Sequence of chain 2.A:
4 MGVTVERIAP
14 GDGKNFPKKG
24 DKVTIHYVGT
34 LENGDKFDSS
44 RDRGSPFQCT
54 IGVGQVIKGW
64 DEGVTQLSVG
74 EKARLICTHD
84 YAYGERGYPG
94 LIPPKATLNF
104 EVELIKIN

Sequence of chain 2.D:
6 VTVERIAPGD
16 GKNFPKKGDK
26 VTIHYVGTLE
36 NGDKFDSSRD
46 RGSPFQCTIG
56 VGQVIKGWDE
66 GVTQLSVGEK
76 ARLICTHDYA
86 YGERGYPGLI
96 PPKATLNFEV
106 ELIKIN

Binding-site contacts:
Ligand atom O4 contacts residue TYR30 of chain 1.C at 3.2 Å.
Ligand atom C43 contacts residue TYR91 of chain 1.C at 3.5 Å (hydrophobic).
Ligand atom C8 contacts residue TYR86 of chain 1.C at 3.4 Å (hydrophobic).
Ligand atom C3 contacts residue TRP63 of chain 1.C at 3.6 Å (hydrophobic).
Ligand atom C15 contacts residue ASP41 of chain 1.C at 3.8 Å.
Ligand atom O4 contacts residue PHE103 of chain 1.C at 3.5 Å.
Ligand atom C1 contacts residue TYR86 of chain 1.C at 3.4 Å (hydrophobic).
Ligand atom C6 contacts residue TYR30 of chain 1.C at 3.6 Å (hydrophobic).
Ligand atom C44 contacts residue ARG46 of chain 1.C at 3.6 Å.
Ligand atom C40 contacts residue LEU94 of chain 2.D at 3.5 Å (hydrophobic).
Ligand atom O4 contacts residue PHE40 of chain 1.C at 3.4 Å.
Ligand atom C24 contacts residue ASP38 of chain 2.D at 3.4 Å.
Ligand atom C35 contacts residue TYR86 of chain 1.C at 3.7 Å (hydrophobic).
Ligand atom O5 contacts residue TYR30 of chain 1.C at 3.5 Å (h-bond).
Ligand atom C10 contacts residue ASP41 of chain 1.C at 3.7 Å.
Ligand atom C39 contacts residue LYS39 of chain 2.D at 3.7 Å.
Ligand atom O3 contacts residue PHE103 of chain 1.C at 3.7 Å.
Ligand atom O1 contacts residue TYR86 of chain 1.C at 3.6 Å (h-bond).
Ligand atom O2 contacts residue ILE60 of chain 1.C at 3.1 Å (h-bond).
Ligand atom O4 contacts residue ASP41 of chain 1.C at 3.8 Å.
Ligand atom C11 contacts residue TYR86 of chain 1.C at 3.6 Å (hydrophobic).
Ligand atom O3 contacts residue TYR86 of chain 1.C at 2.5 Å (h-bond).
Ligand atom O10 contacts residue ASP38 of chain 2.D at 2.5 Å (salt-bridge).
Ligand atom C41 contacts residue PHE50 of chain 1.C at 3.6 Å (hydrophobic).
Ligand atom O6 contacts residue ASP41 of chain 1.C at 3.2 Å (salt-bridge).
Ligand atom C45 contacts residue TYR86 of chain 1.C at 3.4 Å (hydrophobic).
Ligand atom C2 contacts residue TYR86 of chain 1.C at 3.5 Å (hydrophobic).
Ligand atom O10 contacts residue ASN36 of chain 2.D at 2.8 Å (h-bond).
Ligand atom C44 contacts residue ASP41 of chain 1.C at 3.4 Å.
Ligand atom C34 contacts residue ASN36 of chain 2.D at 3.5 Å.
Ligand atom C23 contacts residue ASP38 of chain 2.D at 3.1 Å.
Ligand atom O6 contacts residue PHE40 of chain 1.C at 3.7 Å.
Ligand atom C39 contacts residue PHE40 of chain 2.D at 3.7 Å (hydrophobic).
Ligand atom O5 contacts residue ASP41 of chain 1.C at 3.2 Å (salt-bridge).
Ligand atom O2 contacts residue VAL59 of chain 1.C at 3.3 Å.
Ligand atom C42 contacts residue TYR86 of chain 1.C at 3.4 Å (hydrophobic).
Ligand atom C4 contacts residue TRP63 of chain 1.C at 3.7 Å (hydrophobic).
Ligand atom C45 contacts residue ALA85 of chain 1.C at 3.6 Å (hydrophobic).
Ligand atom C18 contacts residue ARG46 of chain 2.A at 3.7 Å.
Ligand atom C14 contacts residue ASP41 of chain 1.C at 3.6 Å.

The protein below binds the small molecule below.
Small molecule (SMILES): C=CC[C@@H]1/C=C(\C)C[C@H](C)C[C@H](OC)[C@H]2O[C@@](O)(C(=O)C(=O)N3CCCC[C@H]3C(=O)O[C@H](/C(C)=C/[C@@H]3CC[C@@H](O)[C@H](OC)C3)[C@H](C)[C@@H](O)CC1=O)[C@H](C)C[C@@H]2OC

Sequence of chain 1.C:
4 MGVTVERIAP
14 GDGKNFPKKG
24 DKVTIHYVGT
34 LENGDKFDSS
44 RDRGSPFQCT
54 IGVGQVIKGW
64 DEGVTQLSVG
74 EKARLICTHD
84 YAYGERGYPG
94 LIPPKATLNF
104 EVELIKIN